A protein and the small-molecule ligand that binds it are described below.
Small molecule (SMILES): CC[C@H](C)[C@H](NC(=O)[C@H](CC1=CN=C2C=CC=CC12)NC(=O)[C@H](CCSC)NC(=O)[C@H](CC(C)C)NC(=O)[C@H](CC(C)C)NC(=O)[C@@H](N)CO)C(=O)N[C@H](C(=O)N[C@@H](CCC(N)=O)C(=O)N[C@@H](C)C(=O)O)[C@@H](C)O

Sequence of chain 1.A:
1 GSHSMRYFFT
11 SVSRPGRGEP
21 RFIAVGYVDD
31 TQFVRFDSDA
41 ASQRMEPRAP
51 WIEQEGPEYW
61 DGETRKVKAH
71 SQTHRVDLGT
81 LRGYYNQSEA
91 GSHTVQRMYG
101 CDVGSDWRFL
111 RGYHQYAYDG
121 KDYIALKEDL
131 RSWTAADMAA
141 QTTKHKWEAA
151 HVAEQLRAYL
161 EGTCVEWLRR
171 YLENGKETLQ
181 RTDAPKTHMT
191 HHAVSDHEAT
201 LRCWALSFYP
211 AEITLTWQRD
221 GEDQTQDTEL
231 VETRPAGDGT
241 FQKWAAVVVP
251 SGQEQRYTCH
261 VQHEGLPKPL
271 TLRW

Binding-site contacts:
Ligand atom CB contacts residue TYR99 of chain 1.A at 3.5 Å (hydrophobic).
Ligand atom CD2 contacts residue TYR99 of chain 1.A at 3.5 Å (hydrophobic).
Ligand atom CD1 contacts residue THR73 of chain 1.A at 3.1 Å.
Ligand atom N contacts residue GLU63 of chain 1.A at 2.9 Å (salt-bridge).
Ligand atom CB contacts residue TRP167 of chain 1.A at 3.4 Å (hydrophobic).
Ligand atom CG contacts residue GLU63 of chain 1.A at 3.3 Å.
Ligand atom O contacts residue THR143 of chain 1.A at 2.7 Å (h-bond).
Ligand atom OXT contacts residue LYS146 of chain 1.A at 3.1 Å.
Ligand atom CD2 contacts residue TYR159 of chain 1.A at 3.4 Å (hydrophobic).
Ligand atom CA contacts residue ASP77 of chain 1.A at 3.6 Å.
Ligand atom O contacts residue GLN155 of chain 1.A at 3.2 Å (h-bond).
Ligand atom CB contacts residue ASP77 of chain 1.A at 3.5 Å.
Ligand atom CD1 contacts residue HIS70 of chain 1.A at 3.1 Å.
Ligand atom CD2 contacts residue TYR7 of chain 1.A at 3.4 Å (hydrophobic).
Ligand atom CD2 contacts residue GLN155 of chain 1.A at 3.0 Å.
Ligand atom CA contacts residue TYR7 of chain 1.A at 3.3 Å (hydrophobic).
Ligand atom CD1 contacts residue ALA69 of chain 1.A at 3.5 Å (hydrophobic).
Ligand atom NE1 contacts residue GLN155 of chain 1.A at 3.5 Å (h-bond).
Ligand atom CG2 contacts residue ARG97 of chain 1.A at 3.6 Å.
Ligand atom N contacts residue ASP77 of chain 1.A at 2.7 Å (salt-bridge).
Ligand atom CA contacts residue TYR171 of chain 1.A at 3.4 Å (hydrophobic).
Ligand atom N contacts residue TYR7 of chain 1.A at 3.0 Å (h-bond).
Ligand atom CB contacts residue GLU63 of chain 1.A at 3.4 Å.
Ligand atom CG1 contacts residue HIS70 of chain 1.A at 3.5 Å.
Ligand atom N contacts residue TYR171 of chain 1.A at 2.7 Å (h-bond).
Ligand atom O contacts residue LYS146 of chain 1.A at 2.9 Å.
Ligand atom OG contacts residue GLU63 of chain 1.A at 2.9 Å (salt-bridge).
Ligand atom O contacts residue THR73 of chain 1.A at 2.7 Å (h-bond).
Ligand atom O contacts residue HIS70 of chain 1.A at 3.2 Å.
Ligand atom O contacts residue TRP147 of chain 1.A at 3.0 Å (h-bond).
Ligand atom C contacts residue LYS146 of chain 1.A at 3.4 Å.
Ligand atom CD2 contacts residue PHE9 of chain 1.A at 3.3 Å (hydrophobic).
Ligand atom N contacts residue TYR99 of chain 1.A at 3.1 Å (h-bond).
Ligand atom CD1 contacts residue TYR99 of chain 1.A at 3.3 Å (hydrophobic).
Ligand atom CD1 contacts residue MET45 of chain 1.A at 3.2 Å (hydrophobic).
Ligand atom N contacts residue TYR7 of chain 1.A at 3.5 Å (h-bond).
Ligand atom O contacts residue LYS66 of chain 1.A at 3.6 Å.
Ligand atom C contacts residue TYR7 of chain 1.A at 3.5 Å (hydrophobic).
Ligand atom CE contacts residue LYS66 of chain 1.A at 3.5 Å.
Ligand atom O contacts residue TYR159 of chain 1.A at 2.6 Å (h-bond).